Sequence of chain 1.O:
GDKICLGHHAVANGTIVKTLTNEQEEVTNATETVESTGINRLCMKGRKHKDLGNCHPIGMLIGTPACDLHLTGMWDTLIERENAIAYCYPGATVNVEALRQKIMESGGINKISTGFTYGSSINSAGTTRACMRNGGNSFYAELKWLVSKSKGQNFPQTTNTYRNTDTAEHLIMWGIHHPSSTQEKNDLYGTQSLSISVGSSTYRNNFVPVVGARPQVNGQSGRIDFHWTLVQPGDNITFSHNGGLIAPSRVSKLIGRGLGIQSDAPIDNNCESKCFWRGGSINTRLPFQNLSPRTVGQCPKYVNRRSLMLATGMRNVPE

This protein binds this small molecule.
Small molecule (SMILES): CC(=O)N[C@@H]1[C@@H](O)[C@H](O)[C@@H](CO)O[C@H]1O

Sequence of chain 1.X:
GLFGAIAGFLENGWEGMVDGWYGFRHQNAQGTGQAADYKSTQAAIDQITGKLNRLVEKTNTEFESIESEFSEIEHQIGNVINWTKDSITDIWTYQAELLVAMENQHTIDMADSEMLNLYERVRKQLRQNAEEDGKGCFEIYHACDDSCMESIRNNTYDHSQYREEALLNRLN

Binding-site contacts:
Ligand atom O7 contacts residue ASN79 of chain 1.X at 2.7 Å (h-bond).
Ligand atom C2 contacts residue ASN82 of chain 1.X at 2.6 Å.
Ligand atom O7 contacts residue ASN82 of chain 1.X at 3.0 Å (h-bond).
Ligand atom O7 contacts residue GLU108 of chain 1.O at 4.4 Å.
Ligand atom C4 contacts residue ASN82 of chain 1.X at 4.4 Å.
Ligand atom C5 contacts residue ASN82 of chain 1.X at 3.8 Å.
Ligand atom C3 contacts residue ASN82 of chain 1.X at 3.9 Å.
Ligand atom C7 contacts residue GLU108 of chain 1.O at 4.5 Å.
Ligand atom C8 contacts residue HIS75 of chain 1.X at 3.3 Å.
Ligand atom C8 contacts residue ASN82 of chain 1.X at 4.4 Å.
Ligand atom C8 contacts residue ASN79 of chain 1.X at 2.8 Å.
Ligand atom C1 contacts residue ASN82 of chain 1.X at 1.5 Å.
Ligand atom C8 contacts residue GLU108 of chain 1.O at 3.9 Å.
Ligand atom N2 contacts residue ASN82 of chain 1.X at 3.0 Å (h-bond).
Ligand atom O5 contacts residue ASN82 of chain 1.X at 2.4 Å (h-bond).
Ligand atom N2 contacts residue ASN79 of chain 1.X at 4.3 Å.
Ligand atom C7 contacts residue ASN82 of chain 1.X at 3.2 Å.
Ligand atom C7 contacts residue ASN79 of chain 1.X at 3.1 Å.